This protein binds this small molecule.
Small molecule (SMILES): CC(=O)N[C@@H]1[C@@H](O)[C@H](O)[C@@H](CO)O[C@H]1O

Binding-site contacts:
Ligand atom C1 contacts residue THR122 of chain 1.A at 3.8 Å.
Ligand atom O5 contacts residue ASN123 of chain 1.A at 3.2 Å (h-bond).
Ligand atom N2 contacts residue THR122 of chain 1.A at 3.1 Å (h-bond).
Ligand atom C5 contacts residue ASN123 of chain 1.A at 3.3 Å.
Ligand atom O7 contacts residue ALA121 of chain 1.A at 4.5 Å.
Ligand atom C5 contacts residue ASN120 of chain 1.A at 3.7 Å.
Ligand atom C4 contacts residue ASN120 of chain 1.A at 4.2 Å.
Ligand atom C2 contacts residue ASN120 of chain 1.A at 2.4 Å.
Ligand atom C1 contacts residue ASN120 of chain 1.A at 1.4 Å.
Ligand atom N2 contacts residue ASN120 of chain 1.A at 2.9 Å (h-bond).
Ligand atom C6 contacts residue ASN123 of chain 1.A at 3.9 Å.
Ligand atom C2 contacts residue THR122 of chain 1.A at 3.9 Å.
Ligand atom O7 contacts residue ASN120 of chain 1.A at 4.4 Å.
Ligand atom C7 contacts residue ASN120 of chain 1.A at 3.5 Å.
Ligand atom C3 contacts residue ASN120 of chain 1.A at 3.8 Å.
Ligand atom O5 contacts residue ASN120 of chain 1.A at 2.4 Å (h-bond).
Ligand atom C6 contacts residue VAL125 of chain 1.A at 3.9 Å (hydrophobic).
Ligand atom C8 contacts residue ASN120 of chain 1.A at 3.6 Å.
Ligand atom C7 contacts residue THR122 of chain 1.A at 4.0 Å.
Ligand atom C1 contacts residue ASN123 of chain 1.A at 3.5 Å.
Ligand atom C3 contacts residue THR122 of chain 1.A at 4.1 Å.
Ligand atom O7 contacts residue THR122 of chain 1.A at 4.0 Å.

Sequence of chain 1.A:
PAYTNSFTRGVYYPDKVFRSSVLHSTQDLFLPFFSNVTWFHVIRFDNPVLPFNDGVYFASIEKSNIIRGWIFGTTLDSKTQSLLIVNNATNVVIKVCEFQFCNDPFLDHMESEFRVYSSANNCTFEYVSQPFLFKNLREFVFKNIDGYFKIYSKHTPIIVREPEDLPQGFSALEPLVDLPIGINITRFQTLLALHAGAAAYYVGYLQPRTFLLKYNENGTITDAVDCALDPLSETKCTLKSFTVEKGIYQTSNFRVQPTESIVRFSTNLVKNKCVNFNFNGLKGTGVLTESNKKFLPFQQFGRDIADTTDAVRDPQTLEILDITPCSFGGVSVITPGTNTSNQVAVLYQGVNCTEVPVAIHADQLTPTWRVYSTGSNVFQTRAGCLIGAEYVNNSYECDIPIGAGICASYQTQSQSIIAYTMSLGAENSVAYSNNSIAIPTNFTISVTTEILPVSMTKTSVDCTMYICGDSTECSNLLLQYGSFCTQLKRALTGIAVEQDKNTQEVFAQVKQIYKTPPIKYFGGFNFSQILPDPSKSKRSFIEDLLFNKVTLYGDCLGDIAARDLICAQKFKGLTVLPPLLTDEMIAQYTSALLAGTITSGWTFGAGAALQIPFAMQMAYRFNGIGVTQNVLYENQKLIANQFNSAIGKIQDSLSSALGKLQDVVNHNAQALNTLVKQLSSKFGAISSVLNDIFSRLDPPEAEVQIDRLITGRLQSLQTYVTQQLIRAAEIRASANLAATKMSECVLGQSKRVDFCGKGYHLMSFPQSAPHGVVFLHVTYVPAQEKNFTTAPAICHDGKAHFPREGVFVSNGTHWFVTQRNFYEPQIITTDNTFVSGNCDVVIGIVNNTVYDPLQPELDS